This small molecule binds to this protein.
Small molecule (SMILES): CCC(=O)NCCNC(=O)O[C@H]1[C@@H](O)[C@H](n2cnc3c(=O)[nH]c(N)nc32)O[C@@H]1COP(=O)(O)OP(=O)(O)O

Binding-site contacts:
Ligand atom NBE contacts residue ASP31 of chain 1.A at 3.3 Å (salt-bridge).
Ligand atom O2A contacts residue ASP31 of chain 1.A at 3.2 Å.
Ligand atom N2 contacts residue LEU121 of chain 1.A at 3.5 Å.
Ligand atom N7 contacts residue ASN117 of chain 1.A at 3.1 Å (h-bond).
Ligand atom C8 contacts residue ALA19 of chain 1.A at 3.5 Å (hydrophobic).
Ligand atom OAX contacts residue CYS14 of chain 1.A at 2.9 Å (h-bond).
Ligand atom N2 contacts residue ASP120 of chain 1.A at 2.9 Å (salt-bridge).
Ligand atom O4A contacts residue LYS118 of chain 1.A at 3.2 Å (salt-bridge).
Ligand atom CBF contacts residue GLU32 of chain 1.A at 3.5 Å.
Ligand atom OBD contacts residue TYR33 of chain 1.A at 3.5 Å (h-bond).
Ligand atom CBJ contacts residue CYS14 of chain 1.A at 2.7 Å (hydrophobic).
Ligand atom O6 contacts residue ASN117 of chain 1.A at 3.4 Å (h-bond).
Ligand atom OAV contacts residue CYS14 of chain 1.A at 3.4 Å.
Ligand atom O6 contacts residue SER146 of chain 1.A at 3.5 Å.
Ligand atom NBE contacts residue GLU32 of chain 1.A at 3.5 Å.
Ligand atom O2A contacts residue GLU32 of chain 1.A at 3.5 Å (salt-bridge).
Ligand atom C6 contacts residue LYS118 of chain 1.A at 3.6 Å.
Ligand atom OBA contacts residue GLY16 of chain 1.A at 3.0 Å (h-bond).
Ligand atom OBB contacts residue ALA19 of chain 1.A at 2.7 Å (h-bond).
Ligand atom OAY contacts residue SER18 of chain 1.A at 2.6 Å (h-bond).
Ligand atom PAW contacts residue CYS14 of chain 1.A at 3.6 Å.
Ligand atom OAV contacts residue GLY16 of chain 1.A at 3.2 Å (h-bond).
Ligand atom N1 contacts residue ASP120 of chain 1.A at 2.7 Å (salt-bridge).
Ligand atom O2A contacts residue VAL30 of chain 1.A at 2.9 Å (h-bond).
Ligand atom C6 contacts residue ASP120 of chain 1.A at 3.6 Å.
Ligand atom OBA contacts residue LYS17 of chain 1.A at 2.9 Å (salt-bridge).
Ligand atom O6 contacts residue ASP120 of chain 1.A at 3.5 Å (salt-bridge).
Ligand atom OAY contacts residue LYS17 of chain 1.A at 3.6 Å (salt-bridge).
Ligand atom OBA contacts residue CYS14 of chain 1.A at 3.5 Å (h-bond).
Ligand atom CBL contacts residue CYS14 of chain 1.A at 1.9 Å (hydrophobic).
Ligand atom OBB contacts residue LYS17 of chain 1.A at 3.6 Å (salt-bridge).
Ligand atom OAY contacts residue ALA60 of chain 1.A at 3.5 Å.
Ligand atom O6 contacts residue LYS118 of chain 1.A at 3.3 Å.
Ligand atom OBB contacts residue SER18 of chain 1.A at 3.1 Å (h-bond).
Ligand atom O2A contacts residue PHE29 of chain 1.A at 3.6 Å.
Ligand atom CBC contacts residue GLU32 of chain 1.A at 3.6 Å.
Ligand atom OBB contacts residue GLY16 of chain 1.A at 3.1 Å.
Ligand atom OBA contacts residue VAL15 of chain 1.A at 3.2 Å (h-bond).
Ligand atom O5A contacts residue GLY16 of chain 1.A at 3.6 Å.
Ligand atom O6 contacts residue ALA147 of chain 1.A at 2.8 Å (h-bond).

Sequence of chain 1.A:
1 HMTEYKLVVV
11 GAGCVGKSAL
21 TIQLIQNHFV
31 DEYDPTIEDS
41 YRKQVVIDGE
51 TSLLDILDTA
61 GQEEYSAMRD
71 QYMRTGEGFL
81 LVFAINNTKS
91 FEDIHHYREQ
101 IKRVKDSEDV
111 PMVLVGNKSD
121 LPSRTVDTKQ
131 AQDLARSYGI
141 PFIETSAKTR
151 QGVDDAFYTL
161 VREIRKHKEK